A small-molecule ligand and the protein it binds are described below.
Small molecule (SMILES): O=C1C[C@@H](C(=O)O)NC(=O)N1

Binding-site contacts:
Ligand atom C7 contacts residue PHE110 of chain 2.A at 3.4 Å (hydrophobic).
Ligand atom N3 contacts residue THR109 of chain 2.A at 2.8 Å (h-bond).
Ligand atom C2 contacts residue NCD1 of chain 2.E at 0.2 Å.
Ligand atom C6 contacts residue ALA235 of chain 2.A at 3.5 Å (hydrophobic).
Ligand atom C5 contacts residue HIS20 of chain 2.A at 3.6 Å.
Ligand atom O4 contacts residue HIS137 of chain 2.A at 3.3 Å.
Ligand atom N1 contacts residue ALA235 of chain 2.A at 3.2 Å.
Ligand atom C4 contacts residue NCD1 of chain 2.E at 1.2 Å.
Ligand atom C7 contacts residue NCD1 of chain 2.E at 0.4 Å.
Ligand atom N1 contacts residue NCD1 of chain 2.E at 1.0 Å (h-bond).
Ligand atom O4 contacts residue ZN1 of chain 2.C at 3.1 Å.
Ligand atom N1 contacts residue GLY250 of chain 2.A at 3.6 Å.
Ligand atom O2 contacts residue GLY250 of chain 2.A at 3.2 Å.
Ligand atom O71 contacts residue NCD1 of chain 2.E at 0.5 Å (h-bond).
Ligand atom C4 contacts residue THR109 of chain 2.A at 2.5 Å.
Ligand atom O71 contacts residue ARG22 of chain 2.A at 2.9 Å (salt-bridge).
Ligand atom O71 contacts residue HIS237 of chain 2.A at 2.9 Å (h-bond).
Ligand atom O72 contacts residue HIS20 of chain 2.A at 3.4 Å (h-bond).
Ligand atom O72 contacts residue ASN52 of chain 2.A at 2.9 Å (h-bond).
Ligand atom O72 contacts residue NCD1 of chain 2.E at 0.6 Å (h-bond).
Ligand atom C5 contacts residue ZN1 of chain 2.B at 3.6 Å.
Ligand atom O71 contacts residue PRO249 of chain 2.A at 2.9 Å (h-bond).
Ligand atom N3 contacts residue ARG208 of chain 2.A at 3.1 Å (salt-bridge).
Ligand atom O4 contacts residue THR109 of chain 2.A at 2.1 Å (h-bond).
Ligand atom C6 contacts residue HIS20 of chain 2.A at 3.6 Å.
Ligand atom C5 contacts residue NCD1 of chain 2.E at 0.4 Å.
Ligand atom C6 contacts residue NCD1 of chain 2.E at 0.5 Å.
Ligand atom O71 contacts residue PHE110 of chain 2.A at 3.2 Å.
Ligand atom O2 contacts residue NCD1 of chain 2.E at 0.8 Å (h-bond).
Ligand atom N1 contacts residue PRO249 of chain 2.A at 3.3 Å (h-bond).
Ligand atom O2 contacts residue PRO249 of chain 2.A at 3.5 Å.
Ligand atom O4 contacts residue NCD1 of chain 2.E at 1.0 Å (h-bond).
Ligand atom O2 contacts residue VAL207 of chain 2.A at 3.4 Å.
Ligand atom C5 contacts residue THR109 of chain 2.A at 3.6 Å.
Ligand atom N3 contacts residue NCD1 of chain 2.E at 1.4 Å.
Ligand atom C2 contacts residue ARG208 of chain 2.A at 3.5 Å.
Ligand atom C7 contacts residue ARG22 of chain 2.A at 3.4 Å.
Ligand atom O2 contacts residue ARG208 of chain 2.A at 3.0 Å (salt-bridge).
Ligand atom O72 contacts residue ARG22 of chain 2.A at 2.8 Å (salt-bridge).
Ligand atom O72 contacts residue PHE110 of chain 2.A at 3.1 Å.

Sequence of chain 2.A:
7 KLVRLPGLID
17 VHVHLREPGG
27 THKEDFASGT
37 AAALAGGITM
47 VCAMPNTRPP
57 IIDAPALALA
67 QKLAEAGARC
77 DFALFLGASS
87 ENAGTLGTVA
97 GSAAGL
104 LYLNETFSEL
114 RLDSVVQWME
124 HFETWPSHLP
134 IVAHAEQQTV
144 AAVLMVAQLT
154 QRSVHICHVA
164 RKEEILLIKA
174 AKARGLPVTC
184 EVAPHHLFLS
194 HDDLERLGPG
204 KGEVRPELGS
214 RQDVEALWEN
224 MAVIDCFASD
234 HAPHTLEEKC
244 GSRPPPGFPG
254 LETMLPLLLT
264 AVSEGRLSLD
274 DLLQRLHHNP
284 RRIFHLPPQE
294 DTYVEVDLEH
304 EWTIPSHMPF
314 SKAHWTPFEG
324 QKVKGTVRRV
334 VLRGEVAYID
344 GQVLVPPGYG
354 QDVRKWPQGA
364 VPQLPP